Sequence of chain 19.A:
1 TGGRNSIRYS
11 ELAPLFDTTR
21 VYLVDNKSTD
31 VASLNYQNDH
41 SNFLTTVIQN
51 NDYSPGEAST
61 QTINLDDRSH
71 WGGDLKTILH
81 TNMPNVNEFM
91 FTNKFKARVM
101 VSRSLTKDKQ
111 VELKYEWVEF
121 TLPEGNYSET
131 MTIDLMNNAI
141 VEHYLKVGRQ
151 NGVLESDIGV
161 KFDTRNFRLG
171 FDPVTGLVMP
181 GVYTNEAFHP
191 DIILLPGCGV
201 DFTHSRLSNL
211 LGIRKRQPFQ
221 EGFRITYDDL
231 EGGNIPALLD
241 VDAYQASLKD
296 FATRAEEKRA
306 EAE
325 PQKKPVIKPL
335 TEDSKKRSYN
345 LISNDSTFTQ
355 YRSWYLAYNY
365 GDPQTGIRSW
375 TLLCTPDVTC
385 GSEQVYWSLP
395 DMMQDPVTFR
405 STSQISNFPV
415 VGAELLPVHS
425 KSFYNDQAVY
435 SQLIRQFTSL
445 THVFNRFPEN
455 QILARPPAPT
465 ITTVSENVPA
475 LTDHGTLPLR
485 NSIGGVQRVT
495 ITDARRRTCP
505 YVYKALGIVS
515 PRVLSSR

Binding-site contacts:
Ligand atom O1S contacts residue LYS215 of chain 19.A at 3.9 Å.
Ligand atom O1S contacts residue ARG224 of chain 19.A at 2.9 Å (salt-bridge).
Ligand atom S1 contacts residue LYS215 of chain 19.A at 4.1 Å.
Ligand atom O1S contacts residue PHE223 of chain 19.A at 3.2 Å.
Ligand atom C3 contacts residue ASP229 of chain 19.A at 4.4 Å.
Ligand atom O2S contacts residue LYS215 of chain 19.A at 3.1 Å (salt-bridge).
Ligand atom C2 contacts residue ARG224 of chain 19.A at 4.0 Å.
Ligand atom C1 contacts residue ARG224 of chain 19.A at 4.1 Å.
Ligand atom C3 contacts residue TRP374 of chain 19.A at 4.0 Å (hydrophobic).
Ligand atom O1S contacts residue GLY222 of chain 19.A at 3.0 Å (h-bond).
Ligand atom S1 contacts residue ARG224 of chain 19.A at 4.0 Å.
Ligand atom S1 contacts residue GLY222 of chain 19.A at 3.8 Å.
Ligand atom O1S contacts residue TRP374 of chain 19.A at 4.0 Å.
Ligand atom C2 contacts residue TRP374 of chain 19.A at 4.0 Å (hydrophobic).
Ligand atom C1 contacts residue TRP374 of chain 19.A at 3.3 Å (hydrophobic).
Ligand atom O2S contacts residue GLY222 of chain 19.A at 3.4 Å (h-bond).
Ligand atom S1 contacts residue TRP374 of chain 19.A at 4.4 Å.
Ligand atom O3S contacts residue ARG224 of chain 19.A at 3.8 Å.
Ligand atom N1 contacts residue TRP374 of chain 19.A at 3.5 Å.

The protein below binds the small molecule below.
Small molecule (SMILES): CCCCCCCCCCCC[N+](C)(C)CCCS(=O)(=O)O